Sequence of chain 1.C:
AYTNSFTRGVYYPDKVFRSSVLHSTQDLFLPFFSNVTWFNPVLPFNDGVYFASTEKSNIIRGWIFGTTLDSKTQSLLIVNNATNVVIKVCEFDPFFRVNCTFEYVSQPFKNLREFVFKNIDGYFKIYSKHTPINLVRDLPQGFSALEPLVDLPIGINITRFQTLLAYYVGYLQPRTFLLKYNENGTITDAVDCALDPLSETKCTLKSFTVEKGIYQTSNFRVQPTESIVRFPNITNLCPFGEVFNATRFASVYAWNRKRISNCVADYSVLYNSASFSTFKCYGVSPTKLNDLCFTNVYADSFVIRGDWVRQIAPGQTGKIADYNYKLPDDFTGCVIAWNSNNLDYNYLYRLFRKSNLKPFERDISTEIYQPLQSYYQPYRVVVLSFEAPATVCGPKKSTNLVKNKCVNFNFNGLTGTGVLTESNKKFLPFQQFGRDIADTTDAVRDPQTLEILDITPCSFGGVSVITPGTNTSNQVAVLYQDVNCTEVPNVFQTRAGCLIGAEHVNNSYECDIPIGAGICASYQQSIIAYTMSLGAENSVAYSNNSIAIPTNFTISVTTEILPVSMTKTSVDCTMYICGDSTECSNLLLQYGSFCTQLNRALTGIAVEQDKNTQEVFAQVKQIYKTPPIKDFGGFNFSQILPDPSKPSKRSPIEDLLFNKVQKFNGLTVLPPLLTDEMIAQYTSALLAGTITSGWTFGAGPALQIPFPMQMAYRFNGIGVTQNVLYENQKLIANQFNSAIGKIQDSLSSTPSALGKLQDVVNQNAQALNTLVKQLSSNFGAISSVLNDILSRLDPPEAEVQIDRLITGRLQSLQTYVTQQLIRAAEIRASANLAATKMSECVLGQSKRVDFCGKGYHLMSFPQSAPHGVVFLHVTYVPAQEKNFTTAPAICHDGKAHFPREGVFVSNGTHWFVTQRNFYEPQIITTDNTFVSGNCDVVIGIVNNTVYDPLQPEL

A small-molecule ligand and the protein it binds are described below.
Small molecule (SMILES): CC(=O)N[C@@H]1[C@@H](O)[C@H](O)[C@@H](CO)O[C@H]1O

Binding-site contacts:
Ligand atom C1 contacts residue ASN125 of chain 1.C at 4.0 Å.
Ligand atom C3 contacts residue ASN122 of chain 1.C at 3.9 Å.
Ligand atom N2 contacts residue ASN125 of chain 1.C at 4.4 Å.
Ligand atom N2 contacts residue ALA123 of chain 1.C at 3.6 Å.
Ligand atom C1 contacts residue ASN122 of chain 1.C at 1.5 Å.
Ligand atom C7 contacts residue ASN122 of chain 1.C at 3.7 Å.
Ligand atom C8 contacts residue ALA123 of chain 1.C at 3.2 Å (hydrophobic).
Ligand atom O5 contacts residue ASN122 of chain 1.C at 2.4 Å (h-bond).
Ligand atom C2 contacts residue ASN122 of chain 1.C at 2.5 Å.
Ligand atom C4 contacts residue ASN122 of chain 1.C at 4.3 Å.
Ligand atom O6 contacts residue VAL127 of chain 1.C at 4.5 Å.
Ligand atom C7 contacts residue ALA123 of chain 1.C at 3.8 Å (hydrophobic).
Ligand atom N2 contacts residue ASN122 of chain 1.C at 3.0 Å (h-bond).
Ligand atom O7 contacts residue ASN122 of chain 1.C at 4.0 Å.
Ligand atom C5 contacts residue ASN122 of chain 1.C at 3.8 Å.